Sequence of chain 1.B:
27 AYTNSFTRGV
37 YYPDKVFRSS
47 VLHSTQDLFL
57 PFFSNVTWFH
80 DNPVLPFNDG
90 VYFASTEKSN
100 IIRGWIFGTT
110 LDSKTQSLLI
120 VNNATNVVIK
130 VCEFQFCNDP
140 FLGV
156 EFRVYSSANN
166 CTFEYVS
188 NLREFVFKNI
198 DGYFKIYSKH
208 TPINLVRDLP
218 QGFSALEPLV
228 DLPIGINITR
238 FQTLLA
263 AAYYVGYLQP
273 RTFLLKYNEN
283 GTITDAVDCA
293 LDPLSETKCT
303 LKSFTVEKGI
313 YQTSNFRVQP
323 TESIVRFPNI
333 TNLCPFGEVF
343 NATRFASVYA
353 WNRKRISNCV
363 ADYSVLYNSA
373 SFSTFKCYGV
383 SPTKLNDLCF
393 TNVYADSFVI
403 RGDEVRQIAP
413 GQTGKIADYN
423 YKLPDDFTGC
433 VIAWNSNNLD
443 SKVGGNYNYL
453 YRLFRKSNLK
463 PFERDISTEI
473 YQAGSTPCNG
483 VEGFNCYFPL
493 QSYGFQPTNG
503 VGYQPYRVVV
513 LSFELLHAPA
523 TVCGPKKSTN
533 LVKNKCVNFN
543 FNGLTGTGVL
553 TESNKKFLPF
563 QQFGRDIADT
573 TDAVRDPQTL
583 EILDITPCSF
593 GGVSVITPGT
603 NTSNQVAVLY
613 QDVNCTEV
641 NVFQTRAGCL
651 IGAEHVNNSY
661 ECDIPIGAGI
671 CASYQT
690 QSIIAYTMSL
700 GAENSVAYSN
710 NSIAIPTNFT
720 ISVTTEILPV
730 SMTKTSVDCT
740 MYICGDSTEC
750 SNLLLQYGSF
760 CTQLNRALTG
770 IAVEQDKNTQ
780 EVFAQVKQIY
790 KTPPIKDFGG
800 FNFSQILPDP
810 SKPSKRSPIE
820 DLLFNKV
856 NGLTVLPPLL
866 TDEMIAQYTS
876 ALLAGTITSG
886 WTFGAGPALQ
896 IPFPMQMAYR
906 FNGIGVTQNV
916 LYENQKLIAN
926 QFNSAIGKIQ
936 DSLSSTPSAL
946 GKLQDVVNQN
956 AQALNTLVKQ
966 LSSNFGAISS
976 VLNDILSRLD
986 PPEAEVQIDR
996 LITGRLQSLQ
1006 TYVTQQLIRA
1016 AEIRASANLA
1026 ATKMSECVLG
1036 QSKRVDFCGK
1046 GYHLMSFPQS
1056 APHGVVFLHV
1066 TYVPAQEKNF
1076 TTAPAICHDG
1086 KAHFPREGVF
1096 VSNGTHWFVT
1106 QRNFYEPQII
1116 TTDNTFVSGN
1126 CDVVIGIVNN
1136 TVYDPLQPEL

This protein binds this small molecule.
Small molecule (SMILES): CC(=O)N[C@H]1[C@H](O[C@H]2[C@H](O)[C@@H](NC(C)=O)CO[C@@H]2CO)O[C@H](CO)[C@@H](O)[C@@H]1O

Binding-site contacts:
Ligand atom C1 contacts residue ASN343 of chain 1.B at 1.4 Å.
Ligand atom C7 contacts residue GLY339 of chain 1.B at 3.9 Å.
Ligand atom C8 contacts residue PHE342 of chain 1.B at 3.3 Å (hydrophobic).
Ligand atom O7 contacts residue GLY339 of chain 1.B at 4.2 Å.
Ligand atom C8 contacts residue GLY339 of chain 1.B at 3.6 Å.
Ligand atom C7 contacts residue PHE338 of chain 1.B at 4.4 Å (hydrophobic).
Ligand atom N2 contacts residue ASN343 of chain 1.B at 2.8 Å (h-bond).
Ligand atom C7 contacts residue ASN343 of chain 1.B at 4.0 Å.
Ligand atom O7 contacts residue SER373 of chain 1.B at 3.8 Å.
Ligand atom C5 contacts residue ASN343 of chain 1.B at 3.7 Å.
Ligand atom O5 contacts residue ASN343 of chain 1.B at 2.4 Å (h-bond).
Ligand atom N2 contacts residue GLY339 of chain 1.B at 4.3 Å.
Ligand atom C6 contacts residue VAL367 of chain 1.B at 4.4 Å (hydrophobic).
Ligand atom N2 contacts residue PHE342 of chain 1.B at 4.0 Å.
Ligand atom C2 contacts residue ASN343 of chain 1.B at 2.4 Å.
Ligand atom O6 contacts residue ASN343 of chain 1.B at 4.4 Å.
Ligand atom C8 contacts residue PHE338 of chain 1.B at 3.3 Å (hydrophobic).
Ligand atom C3 contacts residue ASN343 of chain 1.B at 3.8 Å.
Ligand atom C4 contacts residue ASN343 of chain 1.B at 4.2 Å.
Ligand atom C7 contacts residue PHE342 of chain 1.B at 4.3 Å (hydrophobic).